Sequence of chain 59.A:
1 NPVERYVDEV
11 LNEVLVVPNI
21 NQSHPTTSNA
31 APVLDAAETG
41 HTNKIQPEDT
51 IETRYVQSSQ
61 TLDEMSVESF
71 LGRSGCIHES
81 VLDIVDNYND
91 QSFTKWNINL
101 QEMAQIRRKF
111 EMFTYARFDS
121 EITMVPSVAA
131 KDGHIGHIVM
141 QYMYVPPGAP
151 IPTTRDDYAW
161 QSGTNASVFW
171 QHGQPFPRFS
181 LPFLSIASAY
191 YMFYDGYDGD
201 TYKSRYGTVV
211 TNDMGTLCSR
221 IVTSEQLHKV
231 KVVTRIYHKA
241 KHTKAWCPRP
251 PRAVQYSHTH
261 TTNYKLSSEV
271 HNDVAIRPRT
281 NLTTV

A protein and the small-molecule ligand that binds it are described below.
Small molecule (SMILES): Cc1cc(CCCOc2c(C)cc(-c3nnn(C)n3)cc2C)on1

Binding-site contacts:
Ligand atom C1B contacts residue LEU181 of chain 59.A at 4.0 Å (hydrophobic).
Ligand atom C6B contacts residue ILE98 of chain 59.A at 3.8 Å (hydrophobic).
Ligand atom N3A contacts residue PHE179 of chain 59.A at 3.7 Å.
Ligand atom C6B contacts residue LEU181 of chain 59.A at 3.5 Å (hydrophobic).
Ligand atom N5A contacts residue PHE179 of chain 59.A at 3.3 Å.
Ligand atom N1A contacts residue PHE179 of chain 59.A at 3.3 Å.
Ligand atom C1C contacts residue MET214 of chain 59.A at 3.2 Å (hydrophobic).
Ligand atom CM4 contacts residue VAL168 of chain 59.A at 3.9 Å (hydrophobic).
Ligand atom C1B contacts residue ILE98 of chain 59.A at 3.7 Å (hydrophobic).
Ligand atom C2A contacts residue PHE179 of chain 59.A at 3.5 Å (hydrophobic).
Ligand atom N5A contacts residue MET124 of chain 59.A at 3.9 Å.
Ligand atom CM2 contacts residue ILE77 of chain 59.A at 3.8 Å (hydrophobic).
Ligand atom CM6 contacts residue LEU184 of chain 59.A at 3.7 Å (hydrophobic).
Ligand atom C2A contacts residue LEU217 of chain 59.A at 4.0 Å (hydrophobic).
Ligand atom C5B contacts residue LEU181 of chain 59.A at 3.6 Å (hydrophobic).
Ligand atom N4A contacts residue TYR144 of chain 59.A at 3.7 Å.
Ligand atom C3 contacts residue LEU100 of chain 59.A at 3.8 Å (hydrophobic).
Ligand atom N1A contacts residue MET124 of chain 59.A at 3.6 Å.
Ligand atom N1A contacts residue LEU217 of chain 59.A at 3.3 Å.
Ligand atom N5A contacts residue LEU217 of chain 59.A at 3.6 Å.
Ligand atom C4 contacts residue MET214 of chain 59.A at 3.7 Å (hydrophobic).
Ligand atom N4A contacts residue PHE179 of chain 59.A at 3.5 Å.
Ligand atom CM2 contacts residue ILE122 of chain 59.A at 3.8 Å (hydrophobic).
Ligand atom N3A contacts residue TYR144 of chain 59.A at 3.2 Å.
Ligand atom C4 contacts residue TYR190 of chain 59.A at 3.7 Å (hydrophobic).
Ligand atom N2 contacts residue MET214 of chain 59.A at 3.8 Å.
Ligand atom CM4 contacts residue TYR142 of chain 59.A at 3.7 Å (hydrophobic).
Ligand atom CM4 contacts residue ALA166 of chain 59.A at 3.1 Å (hydrophobic).
Ligand atom O1 contacts residue LEU100 of chain 59.A at 3.7 Å.
Ligand atom O1 contacts residue MET214 of chain 59.A at 3.2 Å.
Ligand atom C2B contacts residue ILE122 of chain 59.A at 4.0 Å (hydrophobic).
Ligand atom O1B contacts residue ILE98 of chain 59.A at 3.2 Å.
Ligand atom CM6 contacts residue TYR144 of chain 59.A at 3.7 Å (hydrophobic).
Ligand atom CM6 contacts residue LEU181 of chain 59.A at 3.8 Å (hydrophobic).
Ligand atom N2 contacts residue LEU100 of chain 59.A at 3.8 Å.
Ligand atom C4 contacts residue LEU100 of chain 59.A at 3.9 Å (hydrophobic).
Ligand atom C5B contacts residue TYR144 of chain 59.A at 3.8 Å (hydrophobic).
Ligand atom CM4 contacts residue TYR144 of chain 59.A at 3.8 Å (hydrophobic).
Ligand atom C5 contacts residue MET214 of chain 59.A at 3.4 Å (hydrophobic).
Ligand atom CM3 contacts residue TYR190 of chain 59.A at 3.6 Å (hydrophobic).